Sequence of chain 1.A:
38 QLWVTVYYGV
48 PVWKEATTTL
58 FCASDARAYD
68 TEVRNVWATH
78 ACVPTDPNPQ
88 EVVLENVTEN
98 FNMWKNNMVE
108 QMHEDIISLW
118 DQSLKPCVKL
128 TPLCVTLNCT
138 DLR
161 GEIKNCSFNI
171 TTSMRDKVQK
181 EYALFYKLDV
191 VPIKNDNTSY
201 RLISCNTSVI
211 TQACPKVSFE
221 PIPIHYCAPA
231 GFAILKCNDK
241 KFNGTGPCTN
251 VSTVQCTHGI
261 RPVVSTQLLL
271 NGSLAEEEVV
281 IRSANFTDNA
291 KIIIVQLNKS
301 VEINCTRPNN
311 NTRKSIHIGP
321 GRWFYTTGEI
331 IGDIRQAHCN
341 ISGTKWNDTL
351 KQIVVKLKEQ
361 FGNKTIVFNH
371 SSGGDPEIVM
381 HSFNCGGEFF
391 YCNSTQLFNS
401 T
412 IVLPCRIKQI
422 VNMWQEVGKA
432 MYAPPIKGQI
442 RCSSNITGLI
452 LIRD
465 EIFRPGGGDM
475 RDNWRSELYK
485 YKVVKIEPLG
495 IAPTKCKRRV

Binding-site contacts:
Ligand atom C5 contacts residue ASN340 of chain 1.A at 3.7 Å.
Ligand atom C2 contacts residue ASN340 of chain 1.A at 2.5 Å.
Ligand atom C8 contacts residue HIS338 of chain 1.A at 3.8 Å.
Ligand atom C4 contacts residue ASN340 of chain 1.A at 4.2 Å.
Ligand atom C7 contacts residue HIS338 of chain 1.A at 3.9 Å.
Ligand atom C1 contacts residue HIS338 of chain 1.A at 4.4 Å.
Ligand atom O5 contacts residue VAL413 of chain 1.A at 3.9 Å.
Ligand atom C8 contacts residue THR306 of chain 1.A at 3.6 Å.
Ligand atom C8 contacts residue ASN340 of chain 1.A at 3.5 Å.
Ligand atom C3 contacts residue HIS338 of chain 1.A at 3.8 Å.
Ligand atom C7 contacts residue ASN340 of chain 1.A at 3.2 Å.
Ligand atom O3 contacts residue HIS338 of chain 1.A at 4.1 Å.
Ligand atom O5 contacts residue ASN340 of chain 1.A at 2.4 Å (h-bond).
Ligand atom O7 contacts residue ASN340 of chain 1.A at 3.4 Å (h-bond).
Ligand atom N2 contacts residue HIS338 of chain 1.A at 3.1 Å (h-bond).
Ligand atom C3 contacts residue ASN340 of chain 1.A at 3.8 Å.
Ligand atom N2 contacts residue ASN340 of chain 1.A at 2.9 Å (h-bond).
Ligand atom C1 contacts residue VAL413 of chain 1.A at 3.8 Å (hydrophobic).
Ligand atom O7 contacts residue ASN304 of chain 1.A at 4.4 Å.
Ligand atom C8 contacts residue ASN304 of chain 1.A at 3.4 Å.
Ligand atom C1 contacts residue ASN340 of chain 1.A at 1.5 Å.
Ligand atom C2 contacts residue HIS338 of chain 1.A at 4.0 Å.
Ligand atom C7 contacts residue ASN304 of chain 1.A at 4.3 Å.

This protein binds this small molecule.
Small molecule (SMILES): CC(=O)N[C@H]1[C@H](O[C@H]2[C@H](O)[C@@H](NC(C)=O)CO[C@@H]2CO)O[C@H](CO)[C@@H](O[C@@H]2O[C@H](CO)[C@@H](O)[C@H](O)[C@@H]2O)[C@@H]1O